A small-molecule ligand and the protein it binds are described below.
Small molecule (SMILES): CC(=O)N[C@@H]1[C@@H](O)[C@H](O)[C@@H](CO)O[C@H]1O

Binding-site contacts:
Ligand atom N2 contacts residue ASN74 of chain 1.E at 3.0 Å (h-bond).
Ligand atom C7 contacts residue ASN74 of chain 1.E at 3.5 Å.
Ligand atom C2 contacts residue SER76 of chain 1.E at 3.7 Å.
Ligand atom O5 contacts residue ASN74 of chain 1.E at 2.4 Å (h-bond).
Ligand atom C5 contacts residue ASN74 of chain 1.E at 3.6 Å.
Ligand atom C1 contacts residue ASN74 of chain 1.E at 1.4 Å.
Ligand atom N2 contacts residue SER76 of chain 1.E at 3.3 Å (h-bond).
Ligand atom O7 contacts residue ASN74 of chain 1.E at 3.6 Å.
Ligand atom C8 contacts residue SER76 of chain 1.E at 4.3 Å.
Ligand atom C8 contacts residue HIS77 of chain 1.E at 3.8 Å.
Ligand atom C3 contacts residue ASN74 of chain 1.E at 3.9 Å.
Ligand atom C7 contacts residue SER76 of chain 1.E at 4.5 Å.
Ligand atom C4 contacts residue ASN74 of chain 1.E at 4.3 Å.
Ligand atom C2 contacts residue ASN74 of chain 1.E at 2.6 Å.

Sequence of chain 1.E:
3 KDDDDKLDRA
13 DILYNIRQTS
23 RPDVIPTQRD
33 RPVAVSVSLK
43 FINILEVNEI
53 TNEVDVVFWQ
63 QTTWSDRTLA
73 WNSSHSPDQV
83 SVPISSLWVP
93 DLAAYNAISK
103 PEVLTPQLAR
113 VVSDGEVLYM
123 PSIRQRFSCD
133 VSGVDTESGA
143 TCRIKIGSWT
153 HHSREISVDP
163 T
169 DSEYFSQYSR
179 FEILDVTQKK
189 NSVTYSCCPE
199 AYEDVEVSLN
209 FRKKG